Sequence of chain 1.D:
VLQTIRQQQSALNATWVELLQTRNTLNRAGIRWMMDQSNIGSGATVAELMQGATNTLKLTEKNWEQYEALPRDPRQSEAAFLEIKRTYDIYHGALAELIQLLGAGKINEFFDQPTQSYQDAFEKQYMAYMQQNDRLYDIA

Sequence of chain 1.C:
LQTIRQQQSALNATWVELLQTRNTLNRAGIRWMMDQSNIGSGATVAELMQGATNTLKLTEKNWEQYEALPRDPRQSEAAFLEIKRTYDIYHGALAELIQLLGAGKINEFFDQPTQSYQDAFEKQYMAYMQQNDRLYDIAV

A small-molecule ligand and the protein it binds are described below.
Small molecule (SMILES): N[C@@H](CO)C(=O)O

Binding-site contacts:
Ligand atom OXT contacts residue ARG33 of chain 1.C at 2.9 Å (salt-bridge).
Ligand atom CA contacts residue LEU108 of chain 1.C at 3.9 Å (hydrophobic).
Ligand atom C contacts residue ARG38 of chain 1.D at 4.1 Å.
Ligand atom OG contacts residue ILE41 of chain 1.D at 4.4 Å.
Ligand atom N contacts residue LEU108 of chain 1.C at 4.4 Å.
Ligand atom CA contacts residue ASN37 of chain 1.C at 4.4 Å.
Ligand atom CB contacts residue PHE121 of chain 1.C at 4.2 Å (hydrophobic).
Ligand atom OG contacts residue ARG38 of chain 1.D at 4.3 Å.
Ligand atom CA contacts residue GLN123 of chain 1.C at 4.2 Å.
Ligand atom C contacts residue ASN37 of chain 1.C at 4.0 Å.
Ligand atom OXT contacts residue THR125 of chain 1.C at 3.5 Å.
Ligand atom CA contacts residue PHE121 of chain 1.C at 4.5 Å (hydrophobic).
Ligand atom OXT contacts residue GLN123 of chain 1.C at 4.2 Å.
Ligand atom CB contacts residue PHE120 of chain 1.C at 3.4 Å (hydrophobic).
Ligand atom N contacts residue PHE120 of chain 1.C at 3.0 Å (h-bond).
Ligand atom O contacts residue LEU108 of chain 1.C at 4.5 Å.
Ligand atom CB contacts residue LEU108 of chain 1.C at 4.2 Å (hydrophobic).
Ligand atom O contacts residue ARG33 of chain 1.C at 2.8 Å (salt-bridge).
Ligand atom OXT contacts residue ARG38 of chain 1.D at 3.3 Å (salt-bridge).
Ligand atom OG contacts residue ASN37 of chain 1.C at 2.6 Å (h-bond).
Ligand atom N contacts residue THR125 of chain 1.C at 3.2 Å (h-bond).
Ligand atom OG contacts residue PHE120 of chain 1.C at 3.8 Å.
Ligand atom N contacts residue PHE121 of chain 1.C at 3.2 Å (h-bond).
Ligand atom N contacts residue GLN123 of chain 1.C at 3.0 Å (h-bond).
Ligand atom CA contacts residue PHE120 of chain 1.C at 3.6 Å (hydrophobic).
Ligand atom O contacts residue ARG38 of chain 1.D at 4.2 Å.
Ligand atom CB contacts residue ASN37 of chain 1.C at 3.3 Å.
Ligand atom O contacts residue ASN37 of chain 1.C at 3.0 Å (h-bond).
Ligand atom O contacts residue THR125 of chain 1.C at 3.9 Å.
Ligand atom OXT contacts residue GLN126 of chain 1.C at 4.4 Å.
Ligand atom C contacts residue ARG33 of chain 1.C at 3.6 Å.
Ligand atom C contacts residue THR125 of chain 1.C at 3.3 Å.
Ligand atom CB contacts residue THR125 of chain 1.C at 4.5 Å.
Ligand atom OG contacts residue PHE121 of chain 1.C at 3.7 Å.
Ligand atom CA contacts residue THR125 of chain 1.C at 3.0 Å.